Binding-site contacts:
Ligand atom C3 contacts residue ASN657 of chain 1.A at 3.9 Å.
Ligand atom C8 contacts residue GLU632 of chain 1.A at 4.1 Å.
Ligand atom C6 contacts residue ASN657 of chain 1.A at 3.4 Å.
Ligand atom C7 contacts residue SER659 of chain 1.A at 4.4 Å.
Ligand atom O6 contacts residue THR681 of chain 1.A at 3.9 Å.
Ligand atom O7 contacts residue SER659 of chain 1.A at 3.8 Å.
Ligand atom C1 contacts residue ASN657 of chain 1.A at 1.4 Å.
Ligand atom C6 contacts residue THR681 of chain 1.A at 3.8 Å.
Ligand atom O7 contacts residue LEU633 of chain 1.A at 4.3 Å.
Ligand atom O5 contacts residue GLU632 of chain 1.A at 3.3 Å (salt-bridge).
Ligand atom O5 contacts residue ASN657 of chain 1.A at 2.3 Å (h-bond).
Ligand atom C7 contacts residue GLU632 of chain 1.A at 4.2 Å.
Ligand atom O6 contacts residue ASN657 of chain 1.A at 4.1 Å.
Ligand atom C8 contacts residue SER659 of chain 1.A at 4.3 Å.
Ligand atom C5 contacts residue GLU632 of chain 1.A at 4.4 Å.
Ligand atom C3 contacts residue GLU632 of chain 1.A at 4.4 Å.
Ligand atom C2 contacts residue GLU632 of chain 1.A at 4.3 Å.
Ligand atom C5 contacts residue ASN657 of chain 1.A at 3.3 Å.
Ligand atom C7 contacts residue ASN657 of chain 1.A at 3.7 Å.
Ligand atom C1 contacts residue GLU632 of chain 1.A at 3.6 Å.
Ligand atom C2 contacts residue ASN657 of chain 1.A at 2.8 Å.
Ligand atom N2 contacts residue ASN657 of chain 1.A at 3.6 Å.
Ligand atom C8 contacts residue ASP634 of chain 1.A at 3.4 Å.
Ligand atom O7 contacts residue ASN657 of chain 1.A at 3.1 Å (h-bond).
Ligand atom O7 contacts residue GLU632 of chain 1.A at 4.2 Å.
Ligand atom C4 contacts residue ASN657 of chain 1.A at 4.0 Å.
Ligand atom O7 contacts residue LEU658 of chain 1.A at 4.5 Å.
Ligand atom N2 contacts residue GLU632 of chain 1.A at 3.9 Å.

A small-molecule ligand and the protein it binds are described below.
Small molecule (SMILES): CC(=O)N[C@@H]1[C@@H](O)[C@H](O)[C@@H](CO)O[C@H]1O

Sequence of chain 1.A:
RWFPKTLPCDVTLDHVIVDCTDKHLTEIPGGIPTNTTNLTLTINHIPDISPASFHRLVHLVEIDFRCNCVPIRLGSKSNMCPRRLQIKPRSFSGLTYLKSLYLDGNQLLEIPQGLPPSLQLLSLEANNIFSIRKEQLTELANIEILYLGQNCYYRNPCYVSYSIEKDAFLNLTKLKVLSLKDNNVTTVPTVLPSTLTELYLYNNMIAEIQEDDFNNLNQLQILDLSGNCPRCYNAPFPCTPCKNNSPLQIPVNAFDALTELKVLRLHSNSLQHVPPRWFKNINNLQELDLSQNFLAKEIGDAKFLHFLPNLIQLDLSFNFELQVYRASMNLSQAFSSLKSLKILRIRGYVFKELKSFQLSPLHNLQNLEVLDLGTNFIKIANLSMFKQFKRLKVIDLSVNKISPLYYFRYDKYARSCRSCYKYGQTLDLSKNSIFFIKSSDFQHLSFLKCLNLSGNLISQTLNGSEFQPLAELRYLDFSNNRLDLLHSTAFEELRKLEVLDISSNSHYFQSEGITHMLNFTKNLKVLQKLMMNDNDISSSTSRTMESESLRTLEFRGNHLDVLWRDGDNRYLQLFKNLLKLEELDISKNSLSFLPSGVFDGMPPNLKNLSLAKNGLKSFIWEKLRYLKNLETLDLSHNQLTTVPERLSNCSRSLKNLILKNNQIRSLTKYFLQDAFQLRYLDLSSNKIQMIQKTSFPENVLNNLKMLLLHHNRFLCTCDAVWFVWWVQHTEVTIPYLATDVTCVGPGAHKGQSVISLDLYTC